Binding-site contacts:
Ligand atom C5 contacts residue ASN278 of chain 1.A at 3.6 Å.
Ligand atom N2 contacts residue ASN278 of chain 1.A at 3.0 Å (h-bond).
Ligand atom O5 contacts residue ASN278 of chain 1.A at 2.3 Å (h-bond).
Ligand atom O6 contacts residue THR280 of chain 1.A at 3.8 Å.
Ligand atom C3 contacts residue ASN278 of chain 1.A at 3.8 Å.
Ligand atom C2 contacts residue ASN278 of chain 1.A at 2.5 Å.
Ligand atom C4 contacts residue ASN278 of chain 1.A at 4.2 Å.
Ligand atom C1 contacts residue ASN278 of chain 1.A at 1.5 Å.
Ligand atom O5 contacts residue THR280 of chain 1.A at 3.8 Å.
Ligand atom C5 contacts residue THR280 of chain 1.A at 4.0 Å.
Ligand atom C1 contacts residue THR280 of chain 1.A at 3.6 Å.
Ligand atom O7 contacts residue ASN278 of chain 1.A at 4.1 Å.
Ligand atom C7 contacts residue ASN278 of chain 1.A at 3.8 Å.

A small-molecule ligand and the protein it binds are described below.
Small molecule (SMILES): CC(=O)N[C@@H]1[C@@H](O)[C@H](O)[C@@H](CO)O[C@H]1O

Sequence of chain 1.A:
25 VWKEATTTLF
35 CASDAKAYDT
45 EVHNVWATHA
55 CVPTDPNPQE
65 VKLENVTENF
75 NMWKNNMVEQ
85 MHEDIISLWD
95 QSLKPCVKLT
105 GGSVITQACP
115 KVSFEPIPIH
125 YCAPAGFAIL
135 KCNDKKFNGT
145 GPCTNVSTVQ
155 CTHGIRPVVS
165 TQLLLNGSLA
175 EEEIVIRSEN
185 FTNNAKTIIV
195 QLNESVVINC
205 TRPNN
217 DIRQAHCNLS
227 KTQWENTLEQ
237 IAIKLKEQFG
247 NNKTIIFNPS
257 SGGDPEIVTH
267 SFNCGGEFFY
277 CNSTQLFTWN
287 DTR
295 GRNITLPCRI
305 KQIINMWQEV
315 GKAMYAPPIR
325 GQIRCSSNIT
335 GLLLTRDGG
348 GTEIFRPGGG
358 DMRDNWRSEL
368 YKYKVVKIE